The protein below binds the small molecule below.
Small molecule (SMILES): COc1ccc(O)c2nc(C)c(C)nc12

Sequence of chain 1.A:
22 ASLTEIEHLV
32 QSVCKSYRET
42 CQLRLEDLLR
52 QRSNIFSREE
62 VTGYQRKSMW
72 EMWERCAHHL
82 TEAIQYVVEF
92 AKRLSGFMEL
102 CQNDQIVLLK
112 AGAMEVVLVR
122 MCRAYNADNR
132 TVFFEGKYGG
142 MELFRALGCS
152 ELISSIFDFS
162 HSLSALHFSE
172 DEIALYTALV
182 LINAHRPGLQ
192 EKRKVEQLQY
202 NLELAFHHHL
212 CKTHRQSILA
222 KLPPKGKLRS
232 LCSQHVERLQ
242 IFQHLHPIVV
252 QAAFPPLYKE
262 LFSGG

Binding-site contacts:
Ligand atom C4 contacts residue SWX1 of chain 1.D at 3.8 Å.
Ligand atom C3 contacts residue SWX1 of chain 1.D at 3.6 Å.
Ligand atom O contacts residue SWX1 of chain 1.D at 3.7 Å.
Ligand atom C10 contacts residue PHE145 of chain 1.A at 4.1 Å (hydrophobic).
Ligand atom N1 contacts residue MET122 of chain 1.A at 3.7 Å.
Ligand atom O contacts residue MET122 of chain 1.A at 3.6 Å.
Ligand atom C3 contacts residue PHE135 of chain 1.A at 3.5 Å (hydrophobic).
Ligand atom C6 contacts residue SWX1 of chain 1.D at 3.8 Å.
Ligand atom O contacts residue PHE134 of chain 1.A at 4.0 Å.
Ligand atom O1 contacts residue HIS80 of chain 1.A at 3.3 Å.
Ligand atom N contacts residue SWX1 of chain 1.D at 3.4 Å.
Ligand atom N1 contacts residue PHE145 of chain 1.A at 4.0 Å.
Ligand atom O contacts residue VAL133 of chain 1.A at 3.5 Å.
Ligand atom C1 contacts residue SWX1 of chain 1.D at 3.5 Å.
Ligand atom C10 contacts residue SWX1 of chain 1.D at 3.8 Å.
Ligand atom C7 contacts residue LEU148 of chain 1.A at 4.1 Å (hydrophobic).
Ligand atom C contacts residue SWX1 of chain 1.D at 3.3 Å.
Ligand atom C contacts residue VAL133 of chain 1.A at 3.9 Å (hydrophobic).
Ligand atom O1 contacts residue CYS77 of chain 1.A at 4.1 Å.
Ligand atom C7 contacts residue CYS77 of chain 1.A at 4.0 Å (hydrophobic).
Ligand atom O1 contacts residue PHE135 of chain 1.A at 3.2 Å.
Ligand atom C5 contacts residue SWX1 of chain 1.D at 3.5 Å.
Ligand atom C7 contacts residue PHE145 of chain 1.A at 3.7 Å (hydrophobic).
Ligand atom C9 contacts residue PHE158 of chain 1.A at 3.9 Å (hydrophobic).
Ligand atom C5 contacts residue PHE145 of chain 1.A at 4.0 Å (hydrophobic).
Ligand atom C5 contacts residue PHE135 of chain 1.A at 3.9 Å (hydrophobic).
Ligand atom O1 contacts residue SWX1 of chain 1.D at 3.9 Å.
Ligand atom C contacts residue YTZ1 of chain 1.E at 4.0 Å.
Ligand atom C7 contacts residue ILE154 of chain 1.A at 3.6 Å (hydrophobic).
Ligand atom C contacts residue ALA125 of chain 1.A at 3.8 Å (hydrophobic).
Ligand atom C8 contacts residue PHE145 of chain 1.A at 3.7 Å (hydrophobic).
Ligand atom C4 contacts residue PHE135 of chain 1.A at 3.4 Å (hydrophobic).
Ligand atom C2 contacts residue YTZ1 of chain 1.E at 4.0 Å.
Ligand atom C6 contacts residue PHE145 of chain 1.A at 3.5 Å (hydrophobic).
Ligand atom C2 contacts residue SWX1 of chain 1.D at 3.5 Å.
Ligand atom C2 contacts residue PHE134 of chain 1.A at 3.6 Å (hydrophobic).
Ligand atom N contacts residue CYS77 of chain 1.A at 4.0 Å.
Ligand atom C contacts residue PHE134 of chain 1.A at 3.5 Å (hydrophobic).
Ligand atom N contacts residue PHE145 of chain 1.A at 3.6 Å.
Ligand atom C7 contacts residue SWX1 of chain 1.D at 3.5 Å.